This protein binds this small molecule.
Small molecule (SMILES): NCCCCOc1ccc(S(N)(=O)=O)cc1

Sequence of chain 1.A:
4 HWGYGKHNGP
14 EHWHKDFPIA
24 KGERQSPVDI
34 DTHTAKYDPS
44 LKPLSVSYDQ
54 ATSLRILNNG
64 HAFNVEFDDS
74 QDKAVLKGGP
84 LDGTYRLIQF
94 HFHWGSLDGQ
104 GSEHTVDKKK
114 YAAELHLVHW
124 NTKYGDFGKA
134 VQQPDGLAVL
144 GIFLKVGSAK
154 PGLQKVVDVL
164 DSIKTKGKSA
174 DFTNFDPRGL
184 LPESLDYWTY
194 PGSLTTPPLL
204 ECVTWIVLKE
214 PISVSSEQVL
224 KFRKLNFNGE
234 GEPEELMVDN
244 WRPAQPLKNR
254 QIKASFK

Binding-site contacts:
Ligand atom NAA contacts residue HIS96 of chain 1.A at 3.3 Å (h-bond).
Ligand atom CAH contacts residue THR198 of chain 1.A at 4.2 Å.
Ligand atom NAA contacts residue HIS119 of chain 1.A at 3.4 Å (h-bond).
Ligand atom NAA contacts residue ZN1 of chain 1.B at 1.9 Å.
Ligand atom CAE contacts residue VAL121 of chain 1.A at 4.3 Å (hydrophobic).
Ligand atom NAA contacts residue GLU106 of chain 1.A at 4.2 Å.
Ligand atom NAA contacts residue THR198 of chain 1.A at 2.8 Å (h-bond).
Ligand atom OAD contacts residue HIS119 of chain 1.A at 3.4 Å (h-bond).
Ligand atom OAM contacts residue PHE130 of chain 1.A at 4.0 Å.
Ligand atom CAE contacts residue LEU197 of chain 1.A at 4.0 Å (hydrophobic).
Ligand atom CAF contacts residue THR199 of chain 1.A at 3.0 Å.
Ligand atom OAC contacts residue LEU197 of chain 1.A at 3.3 Å.
Ligand atom CAO contacts residue ZN1 of chain 1.B at 4.2 Å.
Ligand atom CAH contacts residue THR199 of chain 1.A at 3.0 Å.
Ligand atom CAG contacts residue LEU197 of chain 1.A at 4.0 Å (hydrophobic).
Ligand atom CAF contacts residue LEU197 of chain 1.A at 4.2 Å (hydrophobic).
Ligand atom CAG contacts residue HIS94 of chain 1.A at 4.1 Å.
Ligand atom CAH contacts residue LEU197 of chain 1.A at 4.0 Å (hydrophobic).
Ligand atom OAD contacts residue HIS94 of chain 1.A at 3.3 Å.
Ligand atom CAJ contacts residue PRO201 of chain 1.A at 4.1 Å (hydrophobic).
Ligand atom SAP contacts residue HIS94 of chain 1.A at 3.9 Å.
Ligand atom NAB contacts residue VAL134 of chain 1.A at 3.7 Å.
Ligand atom OAD contacts residue VAL121 of chain 1.A at 3.8 Å.
Ligand atom OAC contacts residue SER196 of chain 1.A at 4.0 Å.
Ligand atom SAP contacts residue ZN1 of chain 1.B at 3.0 Å.
Ligand atom OAC contacts residue ZN1 of chain 1.B at 4.1 Å.
Ligand atom OAD contacts residue TRP208 of chain 1.A at 4.0 Å.
Ligand atom OAC contacts residue TRP208 of chain 1.A at 3.6 Å.
Ligand atom OAC contacts residue THR198 of chain 1.A at 2.9 Å (h-bond).
Ligand atom CAG contacts residue VAL121 of chain 1.A at 3.9 Å (hydrophobic).
Ligand atom SAP contacts residue THR198 of chain 1.A at 3.9 Å.
Ligand atom CAO contacts residue LEU197 of chain 1.A at 4.1 Å (hydrophobic).
Ligand atom NAA contacts residue HIS94 of chain 1.A at 3.3 Å (h-bond).
Ligand atom CAE contacts residue GLN92 of chain 1.A at 4.1 Å.
Ligand atom CAJ contacts residue PHE130 of chain 1.A at 4.0 Å (hydrophobic).
Ligand atom CAN contacts residue LEU197 of chain 1.A at 4.1 Å (hydrophobic).
Ligand atom SAP contacts residue HIS119 of chain 1.A at 3.9 Å.
Ligand atom OAD contacts residue VAL142 of chain 1.A at 3.9 Å.
Ligand atom OAD contacts residue ZN1 of chain 1.B at 3.0 Å.
Ligand atom CAO contacts residue HIS94 of chain 1.A at 4.0 Å.